Sequence of chain 1.A:
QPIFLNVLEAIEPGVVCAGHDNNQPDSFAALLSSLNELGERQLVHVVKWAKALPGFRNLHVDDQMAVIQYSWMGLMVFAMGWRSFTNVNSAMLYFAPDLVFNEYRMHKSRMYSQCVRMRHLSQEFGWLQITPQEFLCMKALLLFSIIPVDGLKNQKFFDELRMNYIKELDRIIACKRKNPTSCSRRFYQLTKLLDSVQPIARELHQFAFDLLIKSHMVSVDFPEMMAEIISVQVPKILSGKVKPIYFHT

The small molecule below binds the protein below.
Small molecule (SMILES): CC(C)(O)C(=O)Nc1ccc([N+](=O)[O-])c(C(F)(F)F)c1

Binding-site contacts:
Ligand atom F3 contacts residue MET80 of chain 1.A at 3.2 Å.
Ligand atom F3 contacts residue PHE95 of chain 1.A at 3.0 Å.
Ligand atom C1 contacts residue LEU35 of chain 1.A at 3.6 Å (hydrophobic).
Ligand atom F2 contacts residue VAL77 of chain 1.A at 2.9 Å.
Ligand atom F1 contacts residue MET118 of chain 1.A at 3.9 Å.
Ligand atom C6 contacts residue LEU38 of chain 1.A at 3.7 Å (hydrophobic).
Ligand atom F1 contacts residue PHE95 of chain 1.A at 3.9 Å.
Ligand atom O1 contacts residue GLN42 of chain 1.A at 3.4 Å (h-bond).
Ligand atom C11 contacts residue ASN36 of chain 1.A at 3.5 Å.
Ligand atom C6 contacts residue GLY39 of chain 1.A at 3.4 Å.
Ligand atom N1 contacts residue PHE95 of chain 1.A at 3.6 Å.
Ligand atom C6 contacts residue LEU35 of chain 1.A at 3.2 Å (hydrophobic).
Ligand atom N9 contacts residue LEU35 of chain 1.A at 3.0 Å (h-bond).
Ligand atom O11 contacts residue LEU35 of chain 1.A at 3.0 Å (h-bond).
Ligand atom N1 contacts residue ARG83 of chain 1.A at 3.6 Å.
Ligand atom C4 contacts residue GLN42 of chain 1.A at 3.5 Å.
Ligand atom C12 contacts residue LEU35 of chain 1.A at 3.8 Å (hydrophobic).
Ligand atom C3 contacts residue PHE95 of chain 1.A at 3.6 Å (hydrophobic).
Ligand atom N1 contacts residue GLN42 of chain 1.A at 3.2 Å (h-bond).
Ligand atom C4 contacts residue PHE95 of chain 1.A at 3.5 Å (hydrophobic).
Ligand atom C12 contacts residue ASN36 of chain 1.A at 3.0 Å.
Ligand atom C4 contacts residue MET76 of chain 1.A at 3.5 Å (hydrophobic).
Ligand atom C5 contacts residue MET76 of chain 1.A at 3.8 Å (hydrophobic).
Ligand atom O11 contacts residue ASN36 of chain 1.A at 2.7 Å (h-bond).
Ligand atom O2 contacts residue ARG83 of chain 1.A at 3.0 Å (salt-bridge).
Ligand atom O2 contacts residue MET80 of chain 1.A at 3.5 Å.
Ligand atom F1 contacts residue VAL77 of chain 1.A at 3.9 Å.
Ligand atom F1 contacts residue LEU204 of chain 1.A at 3.7 Å.
Ligand atom N1 contacts residue MET80 of chain 1.A at 3.5 Å.
Ligand atom O1 contacts residue MET80 of chain 1.A at 3.1 Å.
Ligand atom O1 contacts residue MET76 of chain 1.A at 2.6 Å (h-bond).
Ligand atom C5 contacts residue LEU38 of chain 1.A at 3.4 Å (hydrophobic).
Ligand atom C7 contacts residue PHE95 of chain 1.A at 3.6 Å (hydrophobic).
Ligand atom F2 contacts residue MET76 of chain 1.A at 2.9 Å.
Ligand atom C5 contacts residue GLN42 of chain 1.A at 3.4 Å.
Ligand atom N1 contacts residue MET76 of chain 1.A at 3.6 Å.
Ligand atom O2 contacts residue GLN42 of chain 1.A at 2.8 Å (h-bond).
Ligand atom O1 contacts residue ARG83 of chain 1.A at 3.3 Å (salt-bridge).
Ligand atom C13 contacts residue ASN36 of chain 1.A at 3.3 Å.
Ligand atom O2 contacts residue PHE95 of chain 1.A at 2.9 Å (h-bond).